Binding-site contacts:
Ligand atom N18 contacts residue VAL46 of chain 1.A at 4.1 Å.
Ligand atom C03 contacts residue ILE105 of chain 1.A at 3.7 Å (hydrophobic).
Ligand atom N15 contacts residue ASN99 of chain 1.A at 3.1 Å (h-bond).
Ligand atom N13 contacts residue LEU53 of chain 1.A at 4.1 Å.
Ligand atom C06 contacts residue LEU51 of chain 1.A at 3.5 Å (hydrophobic).
Ligand atom C11 contacts residue LEU51 of chain 1.A at 3.4 Å (hydrophobic).
Ligand atom C11 contacts residue PRO41 of chain 1.A at 3.9 Å (hydrophobic).
Ligand atom C09 contacts residue PRO41 of chain 1.A at 3.8 Å (hydrophobic).
Ligand atom N15 contacts residue TYR98 of chain 1.A at 3.6 Å.
Ligand atom C04 contacts residue ILE105 of chain 1.A at 4.0 Å (hydrophobic).
Ligand atom N16 contacts residue TYR98 of chain 1.A at 3.5 Å.
Ligand atom C07 contacts residue LEU51 of chain 1.A at 3.9 Å (hydrophobic).
Ligand atom C17 contacts residue ASN99 of chain 1.A at 3.8 Å.
Ligand atom N16 contacts residue TYR56 of chain 1.A at 4.0 Å.
Ligand atom C02 contacts residue ILE105 of chain 1.A at 3.9 Å (hydrophobic).
Ligand atom C12 contacts residue LEU51 of chain 1.A at 3.1 Å (hydrophobic).
Ligand atom N05 contacts residue LEU51 of chain 1.A at 3.4 Å.
Ligand atom C01 contacts residue PHE42 of chain 1.A at 3.5 Å (hydrophobic).
Ligand atom C12 contacts residue PRO41 of chain 1.A at 3.6 Å (hydrophobic).
Ligand atom C01 contacts residue VAL46 of chain 1.A at 3.9 Å (hydrophobic).
Ligand atom C08 contacts residue LEU51 of chain 1.A at 4.2 Å (hydrophobic).
Ligand atom C02 contacts residue VAL46 of chain 1.A at 3.8 Å (hydrophobic).
Ligand atom C14 contacts residue ASN99 of chain 1.A at 4.2 Å.
Ligand atom N16 contacts residue ASN99 of chain 1.A at 2.9 Å (h-bond).
Ligand atom C08 contacts residue TRP40 of chain 1.A at 3.3 Å (hydrophobic).
Ligand atom N18 contacts residue ILE105 of chain 1.A at 3.9 Å.
Ligand atom C06 contacts residue PRO41 of chain 1.A at 3.9 Å (hydrophobic).
Ligand atom N15 contacts residue LEU53 of chain 1.A at 3.8 Å.
Ligand atom C03 contacts residue VAL46 of chain 1.A at 4.2 Å (hydrophobic).
Ligand atom C10 contacts residue PRO41 of chain 1.A at 3.7 Å (hydrophobic).
Ligand atom C07 contacts residue PRO41 of chain 1.A at 3.9 Å (hydrophobic).
Ligand atom C14 contacts residue LEU53 of chain 1.A at 3.5 Å (hydrophobic).
Ligand atom C09 contacts residue TRP40 of chain 1.A at 3.5 Å (hydrophobic).
Ligand atom N13 contacts residue ILE105 of chain 1.A at 4.0 Å.
Ligand atom C17 contacts residue ILE105 of chain 1.A at 4.0 Å (hydrophobic).
Ligand atom C10 contacts residue LEU51 of chain 1.A at 4.2 Å (hydrophobic).
Ligand atom C01 contacts residue PRO41 of chain 1.A at 3.7 Å (hydrophobic).
Ligand atom C04 contacts residue LEU51 of chain 1.A at 4.2 Å (hydrophobic).
Ligand atom C03 contacts residue PRO41 of chain 1.A at 3.8 Å (hydrophobic).
Ligand atom C08 contacts residue PRO41 of chain 1.A at 3.8 Å (hydrophobic).

Sequence of chain 1.A:
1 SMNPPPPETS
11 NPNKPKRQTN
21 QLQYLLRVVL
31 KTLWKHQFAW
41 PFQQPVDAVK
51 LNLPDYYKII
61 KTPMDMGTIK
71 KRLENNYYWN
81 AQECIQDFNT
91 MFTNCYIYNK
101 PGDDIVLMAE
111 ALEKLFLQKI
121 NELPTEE

A small-molecule ligand and the protein it binds are described below.
Small molecule (SMILES): Cc1cc(Nc2ccccc2C)n2cnnc2n1